Binding-site contacts:
Ligand atom C4 contacts residue GLU387 of chain 1.A at 3.7 Å.
Ligand atom O6 contacts residue PHE359 of chain 1.A at 3.9 Å.
Ligand atom O2 contacts residue GLU387 of chain 1.A at 2.7 Å (salt-bridge).
Ligand atom O4 contacts residue TRP425 of chain 1.A at 3.3 Å (h-bond).
Ligand atom C1 contacts residue GLU387 of chain 1.A at 1.5 Å.
Ligand atom C2 contacts residue GLU387 of chain 1.A at 2.5 Å.
Ligand atom O2 contacts residue ASN205 of chain 1.A at 3.2 Å (h-bond).
Ligand atom O3 contacts residue GLN18 of chain 1.A at 2.6 Å (h-bond).
Ligand atom C5A contacts residue GLU387 of chain 1.A at 2.3 Å.
Ligand atom C5 contacts residue GLU387 of chain 1.A at 3.3 Å.
Ligand atom C3 contacts residue HIS150 of chain 1.A at 3.9 Å.
Ligand atom C6 contacts residue PHE441 of chain 1.A at 3.5 Å (hydrophobic).
Ligand atom O3 contacts residue TRP433 of chain 1.A at 3.1 Å (h-bond).
Ligand atom O4 contacts residue TRP433 of chain 1.A at 3.7 Å.
Ligand atom O6 contacts residue GLU432 of chain 1.A at 2.5 Å (salt-bridge).
Ligand atom C3 contacts residue GLN18 of chain 1.A at 3.7 Å.
Ligand atom C4 contacts residue TRP433 of chain 1.A at 3.8 Å (hydrophobic).
Ligand atom C6 contacts residue TRP361 of chain 1.A at 4.0 Å (hydrophobic).
Ligand atom O6 contacts residue TRP361 of chain 1.A at 3.5 Å.
Ligand atom C4 contacts residue GLN18 of chain 1.A at 4.0 Å.
Ligand atom C3 contacts residue TRP425 of chain 1.A at 3.6 Å (hydrophobic).
Ligand atom C3 contacts residue TRP433 of chain 1.A at 4.0 Å (hydrophobic).
Ligand atom C5 contacts residue GLU432 of chain 1.A at 4.0 Å.
Ligand atom O3 contacts residue TRP425 of chain 1.A at 3.8 Å.
Ligand atom C2 contacts residue GLU206 of chain 1.A at 3.6 Å.
Ligand atom C5 contacts residue TRP425 of chain 1.A at 4.0 Å (hydrophobic).
Ligand atom BR5 contacts residue GLU387 of chain 1.A at 3.2 Å.
Ligand atom C4 contacts residue GLU432 of chain 1.A at 3.6 Å.
Ligand atom C4 contacts residue TRP425 of chain 1.A at 4.0 Å (hydrophobic).
Ligand atom O2 contacts residue HIS150 of chain 1.A at 3.3 Å (h-bond).
Ligand atom BR5 contacts residue TYR322 of chain 1.A at 3.4 Å.
Ligand atom O3 contacts residue HIS150 of chain 1.A at 2.9 Å (h-bond).
Ligand atom BR5 contacts residue TRP361 of chain 1.A at 3.9 Å.
Ligand atom O4 contacts residue GLN18 of chain 1.A at 2.9 Å (h-bond).
Ligand atom C3 contacts residue GLU387 of chain 1.A at 3.0 Å.
Ligand atom O2 contacts residue GLU206 of chain 1.A at 3.1 Å (salt-bridge).
Ligand atom C2 contacts residue HIS150 of chain 1.A at 4.1 Å.
Ligand atom C6 contacts residue GLU432 of chain 1.A at 3.2 Å.
Ligand atom C1 contacts residue GLU206 of chain 1.A at 3.3 Å.
Ligand atom O4 contacts residue GLU432 of chain 1.A at 2.6 Å (salt-bridge).

A small-molecule ligand and the protein it binds are described below.
Small molecule (SMILES): OCC1=C(Br)[C@H](O)[C@H](O)[C@@H](O)[C@@H]1O

Sequence of chain 1.A:
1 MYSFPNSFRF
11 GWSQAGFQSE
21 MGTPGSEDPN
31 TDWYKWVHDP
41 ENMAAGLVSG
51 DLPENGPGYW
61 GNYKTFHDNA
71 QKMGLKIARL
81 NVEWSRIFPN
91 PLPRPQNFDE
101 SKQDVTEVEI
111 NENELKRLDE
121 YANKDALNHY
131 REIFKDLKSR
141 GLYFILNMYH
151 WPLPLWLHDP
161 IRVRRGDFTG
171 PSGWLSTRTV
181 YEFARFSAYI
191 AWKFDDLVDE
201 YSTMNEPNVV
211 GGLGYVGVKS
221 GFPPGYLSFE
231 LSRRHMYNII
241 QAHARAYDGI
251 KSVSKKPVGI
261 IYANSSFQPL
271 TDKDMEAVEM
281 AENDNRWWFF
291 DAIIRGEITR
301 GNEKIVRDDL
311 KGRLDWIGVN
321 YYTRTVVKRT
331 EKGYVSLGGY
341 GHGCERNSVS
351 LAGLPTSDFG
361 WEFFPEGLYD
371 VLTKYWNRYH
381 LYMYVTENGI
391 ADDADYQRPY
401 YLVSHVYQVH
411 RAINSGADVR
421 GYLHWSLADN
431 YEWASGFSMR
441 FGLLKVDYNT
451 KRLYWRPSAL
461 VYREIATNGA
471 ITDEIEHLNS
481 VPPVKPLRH